Binding-site contacts:
Ligand atom O3 contacts residue LYS44 of chain 1.B at 3.4 Å.
Ligand atom O3 contacts residue SER46 of chain 1.B at 4.2 Å.
Ligand atom OM contacts residue ILE61 of chain 1.B at 3.5 Å (h-bond).
Ligand atom CZ contacts residue PHE45 of chain 1.B at 4.3 Å (hydrophobic).
Ligand atom CM2 contacts residue ALA60 of chain 1.B at 4.0 Å (hydrophobic).
Ligand atom O2 contacts residue LEU114 of chain 1.B at 4.0 Å.
Ligand atom O3 contacts residue ALA60 of chain 1.B at 2.7 Å (h-bond).
Ligand atom OM contacts residue ASP59 of chain 1.B at 3.6 Å.
Ligand atom CV contacts residue ALA60 of chain 1.B at 3.8 Å (hydrophobic).
Ligand atom O1 contacts residue LYS109 of chain 1.B at 3.6 Å (salt-bridge).
Ligand atom CM1 contacts residue LYS44 of chain 1.B at 3.9 Å.
Ligand atom CV contacts residue ASP59 of chain 1.B at 3.9 Å.
Ligand atom CZ contacts residue ALA60 of chain 1.B at 3.7 Å (hydrophobic).
Ligand atom CO2 contacts residue ASP59 of chain 1.B at 4.4 Å.
Ligand atom CO1 contacts residue LYS44 of chain 1.B at 4.3 Å.
Ligand atom O3 contacts residue ILE61 of chain 1.B at 4.4 Å.
Ligand atom O2 contacts residue LYS109 of chain 1.B at 4.4 Å.
Ligand atom CZ contacts residue LYS44 of chain 1.B at 4.0 Å.
Ligand atom CC contacts residue LYS109 of chain 1.B at 4.1 Å.
Ligand atom C1 contacts residue LEU114 of chain 1.B at 4.2 Å (hydrophobic).
Ligand atom O1 contacts residue LEU114 of chain 1.B at 2.9 Å (h-bond).
Ligand atom CV contacts residue ALA98 of chain 1.B at 4.4 Å (hydrophobic).
Ligand atom CZ contacts residue ASP59 of chain 1.B at 3.9 Å.
Ligand atom CM2 contacts residue ILE61 of chain 1.B at 4.2 Å (hydrophobic).
Ligand atom CV contacts residue GLU112 of chain 1.B at 3.2 Å.
Ligand atom O1 contacts residue MET113 of chain 1.B at 3.4 Å.
Ligand atom OM contacts residue ALA60 of chain 1.B at 3.2 Å.
Ligand atom O3 contacts residue ASP59 of chain 1.B at 4.0 Å.
Ligand atom CC contacts residue LEU114 of chain 1.B at 3.9 Å (hydrophobic).
Ligand atom CM2 contacts residue ASP59 of chain 1.B at 3.7 Å.
Ligand atom CV contacts residue ILE61 of chain 1.B at 3.8 Å (hydrophobic).
Ligand atom O3 contacts residue PHE45 of chain 1.B at 3.2 Å (h-bond).
Ligand atom CV contacts residue GLY96 of chain 1.B at 4.1 Å.

This small molecule binds to this protein.
Small molecule (SMILES): COc1cc(C(=O)[O-])ccc1O

Sequence of chain 1.B:
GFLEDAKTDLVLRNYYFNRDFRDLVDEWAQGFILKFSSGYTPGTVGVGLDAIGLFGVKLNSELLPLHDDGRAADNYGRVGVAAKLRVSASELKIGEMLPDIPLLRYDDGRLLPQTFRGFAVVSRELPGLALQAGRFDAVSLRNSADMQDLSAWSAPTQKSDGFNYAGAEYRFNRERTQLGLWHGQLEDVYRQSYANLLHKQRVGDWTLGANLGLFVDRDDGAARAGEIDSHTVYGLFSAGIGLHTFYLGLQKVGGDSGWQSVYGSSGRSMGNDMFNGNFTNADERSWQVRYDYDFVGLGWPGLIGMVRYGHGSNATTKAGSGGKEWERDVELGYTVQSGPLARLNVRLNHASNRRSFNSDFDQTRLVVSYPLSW